Binding-site contacts:
Ligand atom C6 contacts residue ASP161 of chain 35.C at 3.7 Å.
Ligand atom C7 contacts residue GLY150 of chain 35.C at 3.1 Å.
Ligand atom C5 contacts residue MET151 of chain 35.C at 3.8 Å (hydrophobic).
Ligand atom C6 contacts residue THR156 of chain 35.C at 3.8 Å.
Ligand atom C1 contacts residue ASN154 of chain 35.C at 1.4 Å.
Ligand atom O7 contacts residue GLY150 of chain 35.C at 2.9 Å (h-bond).
Ligand atom C2 contacts residue GLY150 of chain 35.C at 3.8 Å.
Ligand atom C8 contacts residue ASN157 of chain 35.C at 3.3 Å.
Ligand atom C7 contacts residue ASN154 of chain 35.C at 3.7 Å.
Ligand atom N2 contacts residue ASN154 of chain 35.C at 2.9 Å (h-bond).
Ligand atom O5 contacts residue ASN157 of chain 35.C at 4.2 Å.
Ligand atom C3 contacts residue ASN154 of chain 35.C at 3.8 Å.
Ligand atom O5 contacts residue THR156 of chain 35.C at 3.8 Å.
Ligand atom C2 contacts residue ASN154 of chain 35.C at 2.4 Å.
Ligand atom O7 contacts residue HIS148 of chain 35.C at 3.6 Å.
Ligand atom C5 contacts residue THR156 of chain 35.C at 4.1 Å.
Ligand atom C6 contacts residue THR156 of chain 35.C at 3.9 Å.
Ligand atom C1 contacts residue GLY150 of chain 35.C at 4.0 Å.
Ligand atom C3 contacts residue MET151 of chain 35.C at 4.1 Å (hydrophobic).
Ligand atom C2 contacts residue MET151 of chain 35.C at 4.3 Å (hydrophobic).
Ligand atom O6 contacts residue MET151 of chain 35.C at 4.4 Å.
Ligand atom C8 contacts residue GLY150 of chain 35.C at 3.7 Å.
Ligand atom C4 contacts residue MET151 of chain 35.C at 3.9 Å (hydrophobic).
Ligand atom C1 contacts residue THR156 of chain 35.C at 4.3 Å.
Ligand atom O5 contacts residue ASN154 of chain 35.C at 2.3 Å (h-bond).
Ligand atom C5 contacts residue ASN154 of chain 35.C at 3.6 Å.
Ligand atom O7 contacts residue ASN154 of chain 35.C at 4.0 Å.
Ligand atom N2 contacts residue GLY150 of chain 35.C at 3.5 Å (h-bond).
Ligand atom C8 contacts residue THR156 of chain 35.C at 4.2 Å.
Ligand atom O5 contacts residue THR156 of chain 35.C at 4.1 Å.
Ligand atom C5 contacts residue THR156 of chain 35.C at 3.8 Å.
Ligand atom C1 contacts residue MET151 of chain 35.C at 4.2 Å (hydrophobic).
Ligand atom C4 contacts residue ASN154 of chain 35.C at 4.2 Å.
Ligand atom C6 contacts residue ASN157 of chain 35.C at 3.7 Å.
Ligand atom O5 contacts residue MET151 of chain 35.C at 3.9 Å.

The protein below binds the small molecule below.
Small molecule (SMILES): CC(=O)N[C@H]1[C@H](O[C@H]2[C@H](O)[C@@H](NC(C)=O)CO[C@@H]2CO[C@@H]2O[C@@H](C)[C@@H](O)[C@@H](O)[C@@H]2O)O[C@H](CO)[C@@H](O)[C@@H]1O

Sequence of chain 35.C:
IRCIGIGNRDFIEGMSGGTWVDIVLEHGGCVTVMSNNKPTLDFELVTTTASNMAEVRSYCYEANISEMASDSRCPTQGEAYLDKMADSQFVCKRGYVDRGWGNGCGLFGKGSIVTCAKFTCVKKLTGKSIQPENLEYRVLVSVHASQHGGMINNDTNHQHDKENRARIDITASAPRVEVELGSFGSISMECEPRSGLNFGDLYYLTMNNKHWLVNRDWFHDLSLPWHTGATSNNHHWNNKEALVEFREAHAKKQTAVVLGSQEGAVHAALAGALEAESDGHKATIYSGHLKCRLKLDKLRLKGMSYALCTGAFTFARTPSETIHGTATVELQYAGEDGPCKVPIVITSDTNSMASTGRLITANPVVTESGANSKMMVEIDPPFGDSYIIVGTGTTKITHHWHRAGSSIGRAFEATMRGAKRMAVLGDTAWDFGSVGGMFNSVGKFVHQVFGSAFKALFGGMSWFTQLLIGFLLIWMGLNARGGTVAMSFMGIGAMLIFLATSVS